The small molecule below binds the protein below.
Small molecule (SMILES): C[C@H](N)C(=O)N[C@@H](C)C(=O)N[C@@H](C)C(=O)N[C@@H](C)C(=O)N[C@@H](C)C(=O)N[C@@H](C)C(=O)N[C@@H](C)C(=O)N[C@@H](C)C(=O)N[C@@H](C)C(=O)N[C@@H](C)C=O

Binding-site contacts:
Ligand atom C contacts residue ASP394 of chain 1.A at 4.3 Å.
Ligand atom N contacts residue MET270 of chain 1.A at 3.8 Å.
Ligand atom CB contacts residue LEU395 of chain 1.A at 4.2 Å (hydrophobic).
Ligand atom CB contacts residue VAL532 of chain 1.A at 3.7 Å (hydrophobic).
Ligand atom O contacts residue ASP394 of chain 1.A at 3.4 Å (salt-bridge).
Ligand atom O contacts residue PHE271 of chain 1.A at 3.9 Å.
Ligand atom C contacts residue THR272 of chain 1.A at 3.1 Å.
Ligand atom CB contacts residue PHE271 of chain 1.A at 3.1 Å (hydrophobic).
Ligand atom CA contacts residue MET270 of chain 1.A at 3.5 Å (hydrophobic).
Ligand atom CA contacts residue PHE664 of chain 1.F at 4.4 Å (hydrophobic).
Ligand atom CB contacts residue THR531 of chain 1.A at 4.0 Å.
Ligand atom C contacts residue MET270 of chain 1.A at 4.0 Å (hydrophobic).
Ligand atom CA contacts residue THR272 of chain 1.A at 3.2 Å.
Ligand atom CB contacts residue TRP269 of chain 1.A at 3.0 Å (hydrophobic).
Ligand atom O contacts residue TRP269 of chain 1.A at 3.1 Å.
Ligand atom CA contacts residue TRP269 of chain 1.A at 4.2 Å (hydrophobic).
Ligand atom O contacts residue MET270 of chain 1.A at 3.0 Å (h-bond).
Ligand atom CB contacts residue PHE664 of chain 1.F at 2.9 Å (hydrophobic).
Ligand atom CB contacts residue GLY293 of chain 1.A at 4.4 Å.
Ligand atom CB contacts residue THR272 of chain 1.A at 2.6 Å.
Ligand atom O contacts residue THR272 of chain 1.A at 2.8 Å (h-bond).
Ligand atom CA contacts residue PHE271 of chain 1.A at 4.5 Å (hydrophobic).
Ligand atom CB contacts residue MET270 of chain 1.A at 3.9 Å (hydrophobic).
Ligand atom N contacts residue THR272 of chain 1.A at 4.0 Å.
Ligand atom C contacts residue TRP269 of chain 1.A at 4.2 Å (hydrophobic).

Sequence of chain 1.F:
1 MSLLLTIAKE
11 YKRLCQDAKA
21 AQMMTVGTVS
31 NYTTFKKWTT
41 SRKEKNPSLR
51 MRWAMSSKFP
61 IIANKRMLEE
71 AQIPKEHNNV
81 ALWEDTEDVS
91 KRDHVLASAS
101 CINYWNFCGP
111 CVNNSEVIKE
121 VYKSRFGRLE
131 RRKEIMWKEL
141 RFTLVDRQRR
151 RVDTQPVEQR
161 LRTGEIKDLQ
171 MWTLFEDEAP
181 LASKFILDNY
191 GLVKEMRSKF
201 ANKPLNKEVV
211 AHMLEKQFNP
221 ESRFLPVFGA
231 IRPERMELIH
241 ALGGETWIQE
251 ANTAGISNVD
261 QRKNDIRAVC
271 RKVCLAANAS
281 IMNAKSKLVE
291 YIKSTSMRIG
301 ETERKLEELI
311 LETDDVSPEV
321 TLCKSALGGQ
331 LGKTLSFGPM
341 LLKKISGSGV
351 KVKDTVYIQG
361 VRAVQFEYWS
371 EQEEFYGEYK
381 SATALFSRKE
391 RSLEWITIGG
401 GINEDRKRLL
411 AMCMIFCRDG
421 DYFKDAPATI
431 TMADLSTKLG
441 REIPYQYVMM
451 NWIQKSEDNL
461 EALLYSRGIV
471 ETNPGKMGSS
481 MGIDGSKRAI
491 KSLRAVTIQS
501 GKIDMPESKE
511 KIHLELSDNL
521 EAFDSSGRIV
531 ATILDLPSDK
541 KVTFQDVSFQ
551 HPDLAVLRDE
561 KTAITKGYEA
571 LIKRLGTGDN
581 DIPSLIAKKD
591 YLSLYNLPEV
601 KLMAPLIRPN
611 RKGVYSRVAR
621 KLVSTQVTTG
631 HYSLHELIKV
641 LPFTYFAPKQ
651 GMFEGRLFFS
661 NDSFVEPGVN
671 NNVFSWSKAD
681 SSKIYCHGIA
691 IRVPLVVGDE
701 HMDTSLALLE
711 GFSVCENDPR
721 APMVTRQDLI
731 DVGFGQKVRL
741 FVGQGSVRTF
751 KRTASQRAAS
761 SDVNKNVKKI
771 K

Sequence of chain 1.A:
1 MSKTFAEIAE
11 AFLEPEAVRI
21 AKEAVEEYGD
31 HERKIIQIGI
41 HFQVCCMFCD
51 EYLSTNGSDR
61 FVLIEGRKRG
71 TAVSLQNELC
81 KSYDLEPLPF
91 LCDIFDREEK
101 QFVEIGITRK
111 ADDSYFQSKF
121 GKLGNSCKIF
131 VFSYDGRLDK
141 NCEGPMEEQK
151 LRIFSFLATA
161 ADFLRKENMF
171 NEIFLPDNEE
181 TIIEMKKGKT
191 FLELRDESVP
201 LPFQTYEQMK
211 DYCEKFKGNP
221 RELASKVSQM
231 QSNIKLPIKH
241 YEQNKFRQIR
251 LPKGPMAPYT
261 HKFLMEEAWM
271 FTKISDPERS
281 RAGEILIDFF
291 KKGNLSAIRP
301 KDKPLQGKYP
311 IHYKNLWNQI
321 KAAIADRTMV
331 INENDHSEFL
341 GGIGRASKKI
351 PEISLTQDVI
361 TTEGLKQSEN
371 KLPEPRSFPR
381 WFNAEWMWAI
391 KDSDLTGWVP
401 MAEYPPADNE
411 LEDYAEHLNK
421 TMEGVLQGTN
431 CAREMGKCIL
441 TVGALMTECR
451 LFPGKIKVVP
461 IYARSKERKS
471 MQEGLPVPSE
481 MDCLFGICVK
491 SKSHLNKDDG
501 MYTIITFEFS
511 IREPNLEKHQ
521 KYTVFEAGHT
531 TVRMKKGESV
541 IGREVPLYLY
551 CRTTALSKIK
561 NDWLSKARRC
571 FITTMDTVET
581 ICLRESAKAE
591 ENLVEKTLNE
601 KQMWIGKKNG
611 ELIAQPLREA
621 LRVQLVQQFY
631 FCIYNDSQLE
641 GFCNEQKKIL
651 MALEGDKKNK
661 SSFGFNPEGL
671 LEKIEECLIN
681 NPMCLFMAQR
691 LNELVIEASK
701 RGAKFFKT